Binding-site contacts:
Ligand atom C8 contacts residue PHE121 of chain 2.D at 3.6 Å (hydrophobic).
Ligand atom N2 contacts residue ASN122 of chain 2.D at 3.0 Å (h-bond).
Ligand atom C1 contacts residue ASN122 of chain 2.D at 1.4 Å.
Ligand atom O5 contacts residue ASN122 of chain 2.D at 2.3 Å (h-bond).
Ligand atom C7 contacts residue GLN100 of chain 2.D at 4.1 Å.
Ligand atom C2 contacts residue ASN122 of chain 2.D at 2.5 Å.
Ligand atom C3 contacts residue ASN122 of chain 2.D at 3.8 Å.
Ligand atom C7 contacts residue ASN122 of chain 2.D at 3.6 Å.
Ligand atom O7 contacts residue ASN122 of chain 2.D at 3.9 Å.
Ligand atom O7 contacts residue GLN100 of chain 2.D at 3.8 Å.
Ligand atom C8 contacts residue SER120 of chain 2.D at 3.5 Å.
Ligand atom C4 contacts residue ASN122 of chain 2.D at 4.2 Å.
Ligand atom C8 contacts residue LYS133 of chain 2.D at 3.8 Å.
Ligand atom C7 contacts residue PHE121 of chain 2.D at 4.4 Å (hydrophobic).
Ligand atom C5 contacts residue ASN122 of chain 2.D at 3.6 Å.
Ligand atom C8 contacts residue GLN100 of chain 2.D at 3.9 Å.
Ligand atom C8 contacts residue ASN122 of chain 2.D at 4.0 Å.

Sequence of chain 2.D:
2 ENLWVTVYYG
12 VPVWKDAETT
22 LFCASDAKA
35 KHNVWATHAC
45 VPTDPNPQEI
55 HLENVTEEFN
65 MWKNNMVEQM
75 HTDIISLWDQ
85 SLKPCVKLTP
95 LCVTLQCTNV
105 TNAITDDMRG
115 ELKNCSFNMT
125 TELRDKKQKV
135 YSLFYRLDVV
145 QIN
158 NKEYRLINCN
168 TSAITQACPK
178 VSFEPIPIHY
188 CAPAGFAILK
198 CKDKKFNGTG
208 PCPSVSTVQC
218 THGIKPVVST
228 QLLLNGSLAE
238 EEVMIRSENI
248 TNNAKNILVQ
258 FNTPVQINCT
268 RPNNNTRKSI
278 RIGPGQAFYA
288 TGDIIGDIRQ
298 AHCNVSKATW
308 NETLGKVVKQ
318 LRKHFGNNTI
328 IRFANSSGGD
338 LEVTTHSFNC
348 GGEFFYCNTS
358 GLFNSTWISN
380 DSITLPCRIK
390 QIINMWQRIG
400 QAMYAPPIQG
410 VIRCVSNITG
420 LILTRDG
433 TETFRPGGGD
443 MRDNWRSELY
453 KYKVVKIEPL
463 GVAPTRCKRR

This small molecule binds to this protein.
Small molecule (SMILES): CC(=O)N[C@@H]1[C@@H](O)[C@H](O)[C@@H](CO)O[C@H]1O